Binding-site contacts:
Ligand atom O6 contacts residue PHE217 of chain 1.A at 3.5 Å.
Ligand atom O3 contacts residue SER263 of chain 1.A at 4.3 Å.
Ligand atom N2 contacts residue SER263 of chain 1.A at 3.0 Å (h-bond).
Ligand atom O3 contacts residue GLN214 of chain 1.A at 2.9 Å (h-bond).
Ligand atom C6 contacts residue PHE217 of chain 1.A at 3.8 Å (hydrophobic).
Ligand atom C2 contacts residue ASN266 of chain 1.A at 2.5 Å.
Ligand atom O6 contacts residue TYR254 of chain 1.A at 2.8 Å (h-bond).
Ligand atom C1 contacts residue SER263 of chain 1.A at 4.1 Å.
Ligand atom C6 contacts residue TYR254 of chain 1.A at 4.0 Å (hydrophobic).
Ligand atom C8 contacts residue LEU264 of chain 1.A at 3.3 Å (hydrophobic).
Ligand atom N2 contacts residue PHE217 of chain 1.A at 3.6 Å.
Ligand atom O4 contacts residue GLN214 of chain 1.A at 3.4 Å (h-bond).
Ligand atom C1 contacts residue ASN266 of chain 1.A at 1.5 Å.
Ligand atom C5 contacts residue TYR254 of chain 1.A at 3.9 Å (hydrophobic).
Ligand atom O6 contacts residue THR212 of chain 1.A at 2.9 Å (h-bond).
Ligand atom O5 contacts residue GLN214 of chain 1.A at 4.1 Å.
Ligand atom O5 contacts residue TYR254 of chain 1.A at 3.9 Å.
Ligand atom C6 contacts residue THR212 of chain 1.A at 3.5 Å.
Ligand atom O5 contacts residue ASN266 of chain 1.A at 2.4 Å (h-bond).
Ligand atom O3 contacts residue ALA213 of chain 1.A at 3.8 Å.
Ligand atom C8 contacts residue PHE217 of chain 1.A at 3.8 Å (hydrophobic).
Ligand atom C2 contacts residue GLN214 of chain 1.A at 3.7 Å.
Ligand atom O3 contacts residue PHE217 of chain 1.A at 4.0 Å.
Ligand atom C5 contacts residue ASN266 of chain 1.A at 3.8 Å.
Ligand atom C3 contacts residue PHE217 of chain 1.A at 4.2 Å (hydrophobic).
Ligand atom C8 contacts residue TYR265 of chain 1.A at 3.9 Å (hydrophobic).
Ligand atom C8 contacts residue ALA213 of chain 1.A at 3.9 Å (hydrophobic).
Ligand atom C3 contacts residue ASN266 of chain 1.A at 3.9 Å.
Ligand atom C7 contacts residue ASN266 of chain 1.A at 3.4 Å.
Ligand atom C7 contacts residue SER263 of chain 1.A at 3.8 Å.
Ligand atom C1 contacts residue TYR254 of chain 1.A at 4.1 Å (hydrophobic).
Ligand atom C3 contacts residue SER263 of chain 1.A at 3.9 Å.
Ligand atom N2 contacts residue ASN266 of chain 1.A at 2.9 Å (h-bond).
Ligand atom C2 contacts residue SER263 of chain 1.A at 3.9 Å.
Ligand atom C8 contacts residue SER263 of chain 1.A at 3.7 Å.
Ligand atom C3 contacts residue GLN214 of chain 1.A at 3.8 Å.
Ligand atom O7 contacts residue ASN266 of chain 1.A at 3.6 Å (h-bond).
Ligand atom C1 contacts residue GLN214 of chain 1.A at 3.6 Å.
Ligand atom C7 contacts residue ALA213 of chain 1.A at 4.1 Å (hydrophobic).
Ligand atom O6 contacts residue ALA213 of chain 1.A at 3.7 Å.

This protein binds this small molecule.
Small molecule (SMILES): CC(=O)N[C@H]1[C@H](O[C@H]2[C@H](O)[C@@H](NC(C)=O)CO[C@@H]2CO)O[C@H](CO)[C@@H](O[C@@H]2O[C@H](CO[C@H]3O[C@H](CO)[C@@H](O)[C@H](O)[C@@H]3O)[C@@H](O)[C@H](O[C@H]3O[C@H](CO)[C@@H](O)[C@H](O)[C@@H]3O[C@H]3O[C@H](CO)[C@@H](O)[C@H](O)[C@@H]3O)[C@@H]2O)[C@@H]1O

Sequence of chain 1.A:
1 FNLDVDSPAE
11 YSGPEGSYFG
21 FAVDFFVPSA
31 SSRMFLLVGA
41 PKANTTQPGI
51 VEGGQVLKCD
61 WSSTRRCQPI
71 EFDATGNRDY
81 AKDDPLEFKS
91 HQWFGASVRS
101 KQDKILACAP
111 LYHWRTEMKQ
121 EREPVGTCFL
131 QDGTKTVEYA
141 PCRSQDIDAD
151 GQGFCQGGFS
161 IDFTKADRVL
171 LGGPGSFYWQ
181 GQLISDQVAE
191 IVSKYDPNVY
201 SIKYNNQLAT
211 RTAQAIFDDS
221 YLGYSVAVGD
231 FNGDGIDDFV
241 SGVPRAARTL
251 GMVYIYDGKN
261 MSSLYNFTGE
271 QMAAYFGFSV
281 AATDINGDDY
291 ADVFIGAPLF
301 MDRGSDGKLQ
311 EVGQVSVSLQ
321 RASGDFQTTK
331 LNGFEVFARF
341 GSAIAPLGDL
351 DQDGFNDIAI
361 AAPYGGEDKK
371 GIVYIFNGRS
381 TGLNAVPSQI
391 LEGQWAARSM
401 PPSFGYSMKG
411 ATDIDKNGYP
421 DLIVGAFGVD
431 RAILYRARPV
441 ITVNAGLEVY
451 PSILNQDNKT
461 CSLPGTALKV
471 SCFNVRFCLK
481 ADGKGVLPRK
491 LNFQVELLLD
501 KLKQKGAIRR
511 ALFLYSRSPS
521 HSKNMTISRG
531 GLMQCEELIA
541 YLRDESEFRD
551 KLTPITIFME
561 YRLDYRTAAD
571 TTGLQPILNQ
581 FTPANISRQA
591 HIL